This protein binds this small molecule.
Small molecule (SMILES): C=C1CC[C@H]2C(C)(C)[C@H](Cl)[C@@H](Cl)C[C@]2(C)[C@H]1C[C@H](O)[C@H]1CC(=O)NC1=O

Sequence of chain 1.JC:
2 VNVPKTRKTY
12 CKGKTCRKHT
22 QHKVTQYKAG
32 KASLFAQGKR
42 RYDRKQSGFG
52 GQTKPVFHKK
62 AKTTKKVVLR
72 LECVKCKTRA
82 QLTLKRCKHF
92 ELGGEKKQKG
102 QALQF

Binding-site contacts:
Ligand atom C8 contacts residue PRO56 of chain 1.JC at 4.1 Å (hydrophobic).
Ligand atom O3 contacts residue LYS55 of chain 1.JC at 4.3 Å.
Ligand atom C16 contacts residue PRO56 of chain 1.JC at 4.4 Å (hydrophobic).
Ligand atom C15 contacts residue VAL57 of chain 1.JC at 3.9 Å (hydrophobic).
Ligand atom C9 contacts residue PRO56 of chain 1.JC at 4.3 Å (hydrophobic).
Ligand atom C8 contacts residue PHE58 of chain 1.JC at 4.3 Å (hydrophobic).
Ligand atom C13 contacts residue PHE58 of chain 1.JC at 3.5 Å (hydrophobic).
Ligand atom C7 contacts residue PHE58 of chain 1.JC at 4.0 Å (hydrophobic).
Ligand atom C9 contacts residue PHE58 of chain 1.JC at 4.3 Å (hydrophobic).
Ligand atom C15 contacts residue PRO56 of chain 1.JC at 3.5 Å (hydrophobic).
Ligand atom O3 contacts residue PRO56 of chain 1.JC at 3.5 Å.
Ligand atom CL1 contacts residue OHX1 of chain 1.BTA at 4.0 Å.
Ligand atom O1 contacts residue PRO56 of chain 1.JC at 4.4 Å.
Ligand atom C15 contacts residue PHE58 of chain 1.JC at 3.8 Å (hydrophobic).